Binding-site contacts:
Ligand atom C17 contacts residue PRO230 of chain 1.D at 3.3 Å (hydrophobic).
Ligand atom C17 contacts residue ARG34 of chain 1.D at 3.6 Å.
Ligand atom C2 contacts residue PHE117 of chain 1.D at 3.5 Å (hydrophobic).
Ligand atom N7 contacts residue NAP1 of chain 1.P at 3.9 Å.
Ligand atom N4 contacts residue NAP1 of chain 1.P at 3.6 Å.
Ligand atom N11 contacts residue SER115 of chain 1.D at 3.0 Å (h-bond).
Ligand atom C8 contacts residue NAP1 of chain 1.P at 3.9 Å.
Ligand atom C17 contacts residue LEU229 of chain 1.D at 3.8 Å (hydrophobic).
Ligand atom C18 contacts residue PRO230 of chain 1.D at 3.8 Å (hydrophobic).
Ligand atom C17 contacts residue LEU228 of chain 1.D at 3.8 Å (hydrophobic).
Ligand atom C3 contacts residue PHE117 of chain 1.D at 3.8 Å (hydrophobic).
Ligand atom N9 contacts residue NAP1 of chain 1.P at 3.2 Å (h-bond).
Ligand atom C2 contacts residue TYR194 of chain 1.D at 3.4 Å (hydrophobic).
Ligand atom C15 contacts residue NAP1 of chain 1.P at 3.2 Å.
Ligand atom C15 contacts residue GLY225 of chain 1.D at 3.5 Å.
Ligand atom C14 contacts residue PHE117 of chain 1.D at 3.9 Å (hydrophobic).
Ligand atom N7 contacts residue PHE117 of chain 1.D at 3.8 Å.
Ligand atom N1 contacts residue NAP1 of chain 1.P at 2.8 Å (h-bond).
Ligand atom N12 contacts residue PHE117 of chain 1.D at 3.7 Å.
Ligand atom C3 contacts residue NAP1 of chain 1.P at 3.6 Å.
Ligand atom N1 contacts residue TYR194 of chain 1.D at 3.5 Å (h-bond).
Ligand atom N1 contacts residue PHE117 of chain 1.D at 3.6 Å.
Ligand atom N9 contacts residue PHE117 of chain 1.D at 3.7 Å.
Ligand atom C17 contacts residue SER227 of chain 1.D at 3.9 Å.
Ligand atom C6 contacts residue PHE117 of chain 1.D at 3.9 Å (hydrophobic).
Ligand atom C10 contacts residue SER115 of chain 1.D at 4.0 Å.
Ligand atom C5 contacts residue PHE117 of chain 1.D at 3.9 Å (hydrophobic).
Ligand atom C10 contacts residue PHE117 of chain 1.D at 3.3 Å (hydrophobic).
Ligand atom C2 contacts residue NAP1 of chain 1.P at 3.6 Å.
Ligand atom N12 contacts residue ASP181 of chain 1.D at 3.5 Å (salt-bridge).
Ligand atom C8 contacts residue PHE117 of chain 1.D at 3.5 Å (hydrophobic).
Ligand atom N11 contacts residue NAP1 of chain 1.P at 3.0 Å (h-bond).
Ligand atom C5 contacts residue NAP1 of chain 1.P at 3.6 Å.
Ligand atom N12 contacts residue TYR194 of chain 1.D at 2.5 Å (h-bond).
Ligand atom C10 contacts residue NAP1 of chain 1.P at 3.4 Å.
Ligand atom N11 contacts residue PHE117 of chain 1.D at 3.4 Å.
Ligand atom C14 contacts residue DTT1 of chain 1.O at 3.8 Å.
Ligand atom N4 contacts residue PHE117 of chain 1.D at 3.6 Å.
Ligand atom N12 contacts residue NAP1 of chain 1.P at 3.3 Å.
Ligand atom C13 contacts residue NAP1 of chain 1.P at 3.8 Å.

Sequence of chain 1.D:
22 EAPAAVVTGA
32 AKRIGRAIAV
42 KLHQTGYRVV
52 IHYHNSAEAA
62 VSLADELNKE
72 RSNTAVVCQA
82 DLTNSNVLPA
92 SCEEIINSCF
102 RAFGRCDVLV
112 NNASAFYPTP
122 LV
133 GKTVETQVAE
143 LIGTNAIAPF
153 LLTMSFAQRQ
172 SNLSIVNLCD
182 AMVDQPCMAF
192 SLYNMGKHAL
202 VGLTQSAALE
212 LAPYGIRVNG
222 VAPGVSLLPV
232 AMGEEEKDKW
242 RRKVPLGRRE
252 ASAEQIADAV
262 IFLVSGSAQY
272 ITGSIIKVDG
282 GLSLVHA

The protein below binds the small molecule below.
Small molecule (SMILES): CC(C)c1nc2nc(N)nc(N)c2nc1C(C)C